This small molecule binds to this protein.
Small molecule (SMILES): C[C@]12CC[C@H]3[C@@H](CCC4=CC(=O)CC[C@@]43C)[C@@H]1CC[C@@H]2OC(=O)CCC(=O)O

Binding-site contacts:
Ligand atom C4 contacts residue TRP83 of chain 1.A at 3.6 Å (hydrophobic).
Ligand atom O3 contacts residue THR85 of chain 1.A at 4.4 Å.
Ligand atom C11 contacts residue THR90 of chain 1.A at 4.2 Å.
Ligand atom C6 contacts residue VAL40 of chain 1.A at 4.3 Å (hydrophobic).
Ligand atom C1 contacts residue THR90 of chain 1.A at 3.4 Å.
Ligand atom C3 contacts residue ASP87 of chain 1.A at 4.0 Å.
Ligand atom O3 contacts residue VAL86 of chain 1.A at 3.1 Å.
Ligand atom O3 contacts residue ALA91 of chain 1.A at 3.4 Å.
Ligand atom C2 contacts residue THR90 of chain 1.A at 3.7 Å.
Ligand atom C2 contacts residue ASP87 of chain 1.A at 4.1 Å.
Ligand atom C1 contacts residue ALA91 of chain 1.A at 4.0 Å (hydrophobic).
Ligand atom C5 contacts residue TRP83 of chain 1.A at 4.2 Å (hydrophobic).
Ligand atom C4 contacts residue ALA91 of chain 1.A at 4.4 Å (hydrophobic).
Ligand atom C7 contacts residue ALA39 of chain 1.A at 4.2 Å (hydrophobic).
Ligand atom C3 contacts residue VAL86 of chain 1.A at 4.2 Å (hydrophobic).
Ligand atom C6 contacts residue TRP83 of chain 1.A at 3.9 Å (hydrophobic).
Ligand atom C12 contacts residue THR90 of chain 1.A at 4.5 Å.
Ligand atom C2 contacts residue ALA91 of chain 1.A at 4.0 Å (hydrophobic).
Ligand atom O3 contacts residue ASP87 of chain 1.A at 3.0 Å (salt-bridge).
Ligand atom C7 contacts residue VAL40 of chain 1.A at 3.9 Å (hydrophobic).
Ligand atom C3 contacts residue ALA91 of chain 1.A at 3.6 Å (hydrophobic).

Sequence of chain 1.A:
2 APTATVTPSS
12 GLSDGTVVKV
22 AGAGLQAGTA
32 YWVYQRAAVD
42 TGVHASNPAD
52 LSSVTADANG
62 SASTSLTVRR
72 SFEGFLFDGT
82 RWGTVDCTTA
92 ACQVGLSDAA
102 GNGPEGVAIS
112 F